Sequence of chain 1.B:
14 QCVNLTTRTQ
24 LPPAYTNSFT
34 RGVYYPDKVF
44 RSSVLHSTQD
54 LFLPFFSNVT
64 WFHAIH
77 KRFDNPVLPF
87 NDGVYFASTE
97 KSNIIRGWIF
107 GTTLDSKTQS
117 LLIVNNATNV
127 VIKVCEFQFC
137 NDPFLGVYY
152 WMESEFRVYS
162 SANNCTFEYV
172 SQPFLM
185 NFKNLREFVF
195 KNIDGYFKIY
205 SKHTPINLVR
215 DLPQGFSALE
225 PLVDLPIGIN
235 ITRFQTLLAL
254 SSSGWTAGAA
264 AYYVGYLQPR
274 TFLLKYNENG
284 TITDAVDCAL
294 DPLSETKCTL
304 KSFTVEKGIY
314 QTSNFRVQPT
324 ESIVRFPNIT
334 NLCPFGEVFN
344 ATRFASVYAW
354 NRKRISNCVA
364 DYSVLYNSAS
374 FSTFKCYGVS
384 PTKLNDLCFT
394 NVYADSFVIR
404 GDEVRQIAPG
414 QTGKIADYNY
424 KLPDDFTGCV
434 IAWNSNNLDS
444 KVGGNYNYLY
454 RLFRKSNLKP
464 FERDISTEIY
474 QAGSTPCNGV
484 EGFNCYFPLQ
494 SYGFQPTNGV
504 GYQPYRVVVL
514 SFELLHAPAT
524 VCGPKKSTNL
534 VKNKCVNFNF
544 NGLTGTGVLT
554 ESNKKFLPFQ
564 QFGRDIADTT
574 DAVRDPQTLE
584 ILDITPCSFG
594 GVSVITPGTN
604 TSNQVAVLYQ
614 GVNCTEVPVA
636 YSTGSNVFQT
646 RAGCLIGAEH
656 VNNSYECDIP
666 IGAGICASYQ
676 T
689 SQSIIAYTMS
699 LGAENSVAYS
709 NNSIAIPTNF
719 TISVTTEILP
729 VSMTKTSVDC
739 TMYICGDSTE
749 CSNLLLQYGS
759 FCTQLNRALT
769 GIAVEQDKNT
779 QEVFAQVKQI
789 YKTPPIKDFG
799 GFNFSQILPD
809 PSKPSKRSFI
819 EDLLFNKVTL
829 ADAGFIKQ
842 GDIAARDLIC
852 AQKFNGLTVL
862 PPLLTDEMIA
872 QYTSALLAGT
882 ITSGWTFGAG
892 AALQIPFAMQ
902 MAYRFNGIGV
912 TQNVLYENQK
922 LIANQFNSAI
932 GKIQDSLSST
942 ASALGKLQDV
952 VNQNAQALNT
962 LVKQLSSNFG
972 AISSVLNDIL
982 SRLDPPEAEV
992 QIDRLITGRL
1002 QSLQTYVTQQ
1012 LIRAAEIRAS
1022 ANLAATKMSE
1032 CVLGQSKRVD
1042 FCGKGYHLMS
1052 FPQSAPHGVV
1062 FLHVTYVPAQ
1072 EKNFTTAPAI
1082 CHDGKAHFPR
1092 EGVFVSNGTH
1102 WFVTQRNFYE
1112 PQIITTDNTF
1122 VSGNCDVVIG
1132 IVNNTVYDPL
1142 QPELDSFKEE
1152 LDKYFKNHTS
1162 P

Binding-site contacts:
Ligand atom O6 contacts residue TYR28 of chain 1.B at 4.0 Å.
Ligand atom C1 contacts residue ASN61 of chain 1.B at 3.3 Å.
Ligand atom O5 contacts residue ASN61 of chain 1.B at 3.5 Å (h-bond).

This small molecule binds to this protein.
Small molecule (SMILES): CC(=O)N[C@@H]1[C@@H](O)[C@H](O)[C@@H](CO)O[C@H]1O